Binding-site contacts:
Ligand atom C7 contacts residue ASN280 of chain 1.A at 4.4 Å.
Ligand atom O7 contacts residue ASN282 of chain 1.A at 3.1 Å (h-bond).
Ligand atom C7 contacts residue ASN282 of chain 1.A at 3.2 Å.
Ligand atom N2 contacts residue ASN282 of chain 1.A at 2.9 Å (h-bond).
Ligand atom O7 contacts residue ASN280 of chain 1.A at 4.4 Å.
Ligand atom C8 contacts residue ASN282 of chain 1.A at 4.1 Å.
Ligand atom C1 contacts residue ASN282 of chain 1.A at 1.4 Å.
Ligand atom C5 contacts residue ASN282 of chain 1.A at 3.7 Å.
Ligand atom O5 contacts residue ASN282 of chain 1.A at 2.4 Å (h-bond).
Ligand atom C4 contacts residue ASN282 of chain 1.A at 4.2 Å.
Ligand atom C8 contacts residue ASN280 of chain 1.A at 3.6 Å.
Ligand atom C2 contacts residue ASN282 of chain 1.A at 2.5 Å.
Ligand atom C3 contacts residue ASN282 of chain 1.A at 3.8 Å.

Sequence of chain 1.A:
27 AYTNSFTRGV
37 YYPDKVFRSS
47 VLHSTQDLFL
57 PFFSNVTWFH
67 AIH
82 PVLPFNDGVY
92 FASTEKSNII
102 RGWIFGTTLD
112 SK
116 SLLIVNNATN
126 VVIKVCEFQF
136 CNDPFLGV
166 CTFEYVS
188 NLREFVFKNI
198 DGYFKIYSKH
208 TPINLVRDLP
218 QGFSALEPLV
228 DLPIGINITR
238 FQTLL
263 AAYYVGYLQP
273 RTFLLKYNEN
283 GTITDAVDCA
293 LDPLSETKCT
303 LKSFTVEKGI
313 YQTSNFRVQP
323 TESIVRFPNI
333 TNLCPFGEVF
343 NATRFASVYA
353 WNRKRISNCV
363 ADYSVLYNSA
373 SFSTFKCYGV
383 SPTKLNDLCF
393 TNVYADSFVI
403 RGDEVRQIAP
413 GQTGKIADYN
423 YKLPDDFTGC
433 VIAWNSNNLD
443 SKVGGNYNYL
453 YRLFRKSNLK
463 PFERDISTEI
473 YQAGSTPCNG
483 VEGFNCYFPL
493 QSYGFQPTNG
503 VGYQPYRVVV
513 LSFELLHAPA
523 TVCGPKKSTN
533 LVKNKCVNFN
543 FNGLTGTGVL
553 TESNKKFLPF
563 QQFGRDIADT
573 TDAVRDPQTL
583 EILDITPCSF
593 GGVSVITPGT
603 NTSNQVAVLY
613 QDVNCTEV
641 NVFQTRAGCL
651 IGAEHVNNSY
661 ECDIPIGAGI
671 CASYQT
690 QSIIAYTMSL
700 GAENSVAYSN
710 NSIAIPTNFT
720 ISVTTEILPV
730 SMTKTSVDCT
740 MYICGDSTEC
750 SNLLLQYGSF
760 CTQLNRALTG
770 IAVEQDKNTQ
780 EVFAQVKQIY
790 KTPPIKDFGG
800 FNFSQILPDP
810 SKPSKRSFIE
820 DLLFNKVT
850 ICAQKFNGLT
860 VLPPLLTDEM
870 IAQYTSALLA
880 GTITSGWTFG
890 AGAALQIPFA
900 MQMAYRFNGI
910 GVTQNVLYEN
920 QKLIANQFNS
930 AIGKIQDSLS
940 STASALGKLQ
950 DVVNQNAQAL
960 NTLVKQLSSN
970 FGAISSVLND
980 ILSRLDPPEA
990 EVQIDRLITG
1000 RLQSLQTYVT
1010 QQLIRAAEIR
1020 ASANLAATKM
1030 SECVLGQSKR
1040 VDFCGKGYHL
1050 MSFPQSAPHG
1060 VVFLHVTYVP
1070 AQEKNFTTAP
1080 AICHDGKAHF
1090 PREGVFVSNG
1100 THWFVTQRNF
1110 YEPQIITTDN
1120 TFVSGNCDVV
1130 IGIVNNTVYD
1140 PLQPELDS

This small molecule binds to this protein.
Small molecule (SMILES): CC(=O)N[C@@H]1[C@@H](O)[C@H](O)[C@@H](CO)O[C@H]1O